A protein and the small-molecule ligand that binds it are described below.
Small molecule (SMILES): CN1CCN(C2CCN(C(=O)Nc3cc(Oc4ccc(NC(=O)C5(C(=O)Nc6ccc(F)cc6)CC5)c(F)c4)ccn3)CC2)CC1

Binding-site contacts:
Ligand atom OAE contacts residue ILE25 of chain 1.A at 3.7 Å.
Ligand atom FAA contacts residue SER162 of chain 1.A at 3.2 Å.
Ligand atom CBH contacts residue ASP163 of chain 1.A at 3.6 Å.
Ligand atom NAM contacts residue MET101 of chain 1.A at 3.1 Å (h-bond).
Ligand atom CBB contacts residue ILE25 of chain 1.A at 3.7 Å (hydrophobic).
Ligand atom OAF contacts residue VAL33 of chain 1.A at 3.6 Å.
Ligand atom CBR contacts residue ALA50 of chain 1.A at 3.5 Å (hydrophobic).
Ligand atom NAL contacts residue ILE25 of chain 1.A at 3.8 Å.
Ligand atom CBB contacts residue GLY104 of chain 1.A at 3.8 Å.
Ligand atom CAT contacts residue TYR100 of chain 1.A at 3.2 Å (hydrophobic).
Ligand atom CAX contacts residue TYR100 of chain 1.A at 3.5 Å (hydrophobic).
Ligand atom CBI contacts residue ASP163 of chain 1.A at 3.7 Å.
Ligand atom CBA contacts residue GLU102 of chain 1.A at 3.1 Å.
Ligand atom FAB contacts residue LEU136 of chain 1.A at 3.3 Å.
Ligand atom CBS contacts residue ALA50 of chain 1.A at 3.2 Å (hydrophobic).
Ligand atom CBT contacts residue ALA50 of chain 1.A at 3.5 Å (hydrophobic).
Ligand atom CBT contacts residue GLU99 of chain 1.A at 3.3 Å.
Ligand atom CAS contacts residue ASP163 of chain 1.A at 3.1 Å.
Ligand atom OAD contacts residue ASP163 of chain 1.A at 2.9 Å (salt-bridge).
Ligand atom CAX contacts residue MET101 of chain 1.A at 3.1 Å (hydrophobic).
Ligand atom CBM contacts residue TYR141 of chain 1.A at 3.7 Å (hydrophobic).
Ligand atom CAP contacts residue MET73 of chain 1.A at 3.7 Å (hydrophobic).
Ligand atom CAS contacts residue MET73 of chain 1.A at 3.6 Å (hydrophobic).
Ligand atom CAN contacts residue ASP163 of chain 1.A at 3.3 Å.
Ligand atom CAT contacts residue GLU102 of chain 1.A at 3.5 Å.
Ligand atom CBE contacts residue ASP163 of chain 1.A at 3.6 Å.
Ligand atom FAA contacts residue PHE164 of chain 1.A at 3.7 Å.
Ligand atom CBT contacts residue MET101 of chain 1.A at 3.6 Å (hydrophobic).
Ligand atom CAX contacts residue GLU102 of chain 1.A at 3.5 Å.
Ligand atom OAD contacts residue SER162 of chain 1.A at 3.8 Å.
Ligand atom OAC contacts residue LYS52 of chain 1.A at 2.9 Å (salt-bridge).
Ligand atom CAO contacts residue ASP163 of chain 1.A at 3.1 Å.
Ligand atom CBS contacts residue THR98 of chain 1.A at 3.6 Å.
Ligand atom CBC contacts residue GLU112 of chain 1.A at 3.2 Å.
Ligand atom NAL contacts residue MET101 of chain 1.A at 3.1 Å (h-bond).
Ligand atom CAP contacts residue GLU69 of chain 1.A at 3.7 Å.
Ligand atom NAH contacts residue GLY104 of chain 1.A at 3.7 Å.
Ligand atom NAK contacts residue ASP163 of chain 1.A at 3.4 Å (salt-bridge).
Ligand atom CAW contacts residue GLU102 of chain 1.A at 3.4 Å.
Ligand atom NAK contacts residue MET73 of chain 1.A at 3.8 Å.

Sequence of chain 1.A:
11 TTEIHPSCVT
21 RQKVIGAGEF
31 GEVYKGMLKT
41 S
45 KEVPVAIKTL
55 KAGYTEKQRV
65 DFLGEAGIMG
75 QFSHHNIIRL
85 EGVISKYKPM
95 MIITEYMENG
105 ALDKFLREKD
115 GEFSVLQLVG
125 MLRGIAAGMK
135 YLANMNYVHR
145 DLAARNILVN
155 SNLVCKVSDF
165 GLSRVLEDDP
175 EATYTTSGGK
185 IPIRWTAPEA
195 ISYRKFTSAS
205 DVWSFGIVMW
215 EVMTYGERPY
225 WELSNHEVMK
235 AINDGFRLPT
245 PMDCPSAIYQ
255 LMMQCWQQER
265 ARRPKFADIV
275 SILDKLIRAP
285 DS